Binding-site contacts:
Ligand atom C4 contacts residue ASN282 of chain 2.A at 3.5 Å.
Ligand atom C2 contacts residue TYR161 of chain 2.A at 3.4 Å (hydrophobic).
Ligand atom O1B contacts residue ARG292 of chain 2.A at 3.0 Å (salt-bridge).
Ligand atom O2 contacts residue VAL158 of chain 2.A at 3.2 Å.
Ligand atom PB contacts residue TYR366 of chain 2.A at 3.2 Å.
Ligand atom O5' contacts residue ARG292 of chain 2.A at 2.3 Å (salt-bridge).
Ligand atom O4' contacts residue FAD1 of chain 2.D at 2.9 Å (h-bond).
Ligand atom O2B contacts residue TYR366 of chain 2.A at 2.2 Å (h-bond).
Ligand atom C4D contacts residue ASN177 of chain 2.A at 3.5 Å.
Ligand atom O4' contacts residue LEU66 of chain 2.A at 3.1 Å.
Ligand atom C5D contacts residue ASN177 of chain 2.A at 3.4 Å.
Ligand atom C5' contacts residue ARG292 of chain 2.A at 3.1 Å.
Ligand atom O3B contacts residue ARG292 of chain 2.A at 3.3 Å (salt-bridge).
Ligand atom C5 contacts residue ASN282 of chain 2.A at 3.4 Å.
Ligand atom O1A contacts residue TYR191 of chain 2.A at 2.6 Å (h-bond).
Ligand atom O2 contacts residue THR162 of chain 2.A at 3.4 Å (h-bond).
Ligand atom C4 contacts residue TYR161 of chain 2.A at 3.5 Å (hydrophobic).
Ligand atom O4 contacts residue ASN282 of chain 2.A at 2.8 Å (h-bond).
Ligand atom O2 contacts residue PHE157 of chain 2.A at 3.6 Å (h-bond).
Ligand atom O2B contacts residue ARG180 of chain 2.A at 3.2 Å (salt-bridge).
Ligand atom O6' contacts residue VAL91 of chain 2.A at 3.2 Å.
Ligand atom N3 contacts residue TYR161 of chain 2.A at 3.3 Å.
Ligand atom O5D contacts residue LEU181 of chain 2.A at 3.3 Å.
Ligand atom O2D contacts residue TRP166 of chain 2.A at 3.4 Å (h-bond).
Ligand atom O1B contacts residue TYR328 of chain 2.A at 2.8 Å (h-bond).
Ligand atom O2A contacts residue ARG180 of chain 2.A at 3.0 Å (salt-bridge).
Ligand atom N3 contacts residue PHE157 of chain 2.A at 2.9 Å (h-bond).
Ligand atom O6' contacts residue HIS89 of chain 2.A at 2.5 Å (h-bond).
Ligand atom O2' contacts residue ARG180 of chain 2.A at 2.7 Å (salt-bridge).
Ligand atom O3' contacts residue PHE192 of chain 2.A at 3.1 Å.
Ligand atom O3D contacts residue TRP166 of chain 2.A at 2.8 Å (h-bond).
Ligand atom C1' contacts residue ARG292 of chain 2.A at 3.2 Å.
Ligand atom O2D contacts residue THR162 of chain 2.A at 3.0 Å (h-bond).
Ligand atom O4 contacts residue ASN284 of chain 2.A at 3.0 Å (h-bond).
Ligand atom O2B contacts residue TYR328 of chain 2.A at 3.4 Å.
Ligand atom O3A contacts residue TYR366 of chain 2.A at 3.4 Å (h-bond).
Ligand atom C6' contacts residue ARG292 of chain 2.A at 3.4 Å.
Ligand atom O4 contacts residue PHE102 of chain 2.A at 3.5 Å.
Ligand atom C2' contacts residue FAD1 of chain 2.D at 3.5 Å.
Ligand atom N1 contacts residue TYR161 of chain 2.A at 3.6 Å.

Sequence of chain 2.A:
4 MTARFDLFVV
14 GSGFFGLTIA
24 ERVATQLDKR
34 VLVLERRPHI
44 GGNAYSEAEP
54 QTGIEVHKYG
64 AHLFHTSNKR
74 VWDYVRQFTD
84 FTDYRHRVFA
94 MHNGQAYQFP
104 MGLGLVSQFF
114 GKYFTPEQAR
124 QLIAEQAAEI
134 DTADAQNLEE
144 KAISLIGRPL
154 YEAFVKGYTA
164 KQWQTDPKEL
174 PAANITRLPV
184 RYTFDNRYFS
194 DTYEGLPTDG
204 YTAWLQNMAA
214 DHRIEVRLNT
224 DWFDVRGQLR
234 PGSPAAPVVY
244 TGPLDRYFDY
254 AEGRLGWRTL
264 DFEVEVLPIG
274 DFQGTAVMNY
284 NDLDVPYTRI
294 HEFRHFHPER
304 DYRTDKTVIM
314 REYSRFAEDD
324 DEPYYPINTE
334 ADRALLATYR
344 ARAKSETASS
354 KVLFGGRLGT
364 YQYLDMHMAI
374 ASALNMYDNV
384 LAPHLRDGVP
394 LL

The small molecule below binds the protein below.
Small molecule (SMILES): O=c1ccn([C@@H]2O[C@H](CO[P](=O)(O)O[P](=O)(O)O[C@H]3O[C@H](CO)[C@H](O)[C@H](O)[C@H]3O)[C@@H](O)[C@H]2O)c(=O)[nH]1